Binding-site contacts:
Ligand atom C4 contacts residue ASN801 of chain 1.B at 4.3 Å.
Ligand atom C7 contacts residue ASN801 of chain 1.B at 3.5 Å.
Ligand atom C5 contacts residue SER803 of chain 1.B at 3.3 Å.
Ligand atom C6 contacts residue GLN804 of chain 1.B at 4.0 Å.
Ligand atom C5 contacts residue ASN801 of chain 1.B at 3.7 Å.
Ligand atom O5 contacts residue ASN801 of chain 1.B at 2.4 Å (h-bond).
Ligand atom N2 contacts residue ASN801 of chain 1.B at 2.9 Å (h-bond).
Ligand atom C1 contacts residue ASN801 of chain 1.B at 1.5 Å.
Ligand atom C3 contacts residue ASN801 of chain 1.B at 3.9 Å.
Ligand atom C2 contacts residue ASN801 of chain 1.B at 2.5 Å.
Ligand atom O7 contacts residue ASN801 of chain 1.B at 3.8 Å.
Ligand atom O5 contacts residue SER803 of chain 1.B at 3.2 Å (h-bond).
Ligand atom C6 contacts residue SER803 of chain 1.B at 3.9 Å.
Ligand atom C1 contacts residue SER803 of chain 1.B at 3.4 Å.
Ligand atom O6 contacts residue GLN804 of chain 1.B at 4.1 Å.

Sequence of chain 1.B:
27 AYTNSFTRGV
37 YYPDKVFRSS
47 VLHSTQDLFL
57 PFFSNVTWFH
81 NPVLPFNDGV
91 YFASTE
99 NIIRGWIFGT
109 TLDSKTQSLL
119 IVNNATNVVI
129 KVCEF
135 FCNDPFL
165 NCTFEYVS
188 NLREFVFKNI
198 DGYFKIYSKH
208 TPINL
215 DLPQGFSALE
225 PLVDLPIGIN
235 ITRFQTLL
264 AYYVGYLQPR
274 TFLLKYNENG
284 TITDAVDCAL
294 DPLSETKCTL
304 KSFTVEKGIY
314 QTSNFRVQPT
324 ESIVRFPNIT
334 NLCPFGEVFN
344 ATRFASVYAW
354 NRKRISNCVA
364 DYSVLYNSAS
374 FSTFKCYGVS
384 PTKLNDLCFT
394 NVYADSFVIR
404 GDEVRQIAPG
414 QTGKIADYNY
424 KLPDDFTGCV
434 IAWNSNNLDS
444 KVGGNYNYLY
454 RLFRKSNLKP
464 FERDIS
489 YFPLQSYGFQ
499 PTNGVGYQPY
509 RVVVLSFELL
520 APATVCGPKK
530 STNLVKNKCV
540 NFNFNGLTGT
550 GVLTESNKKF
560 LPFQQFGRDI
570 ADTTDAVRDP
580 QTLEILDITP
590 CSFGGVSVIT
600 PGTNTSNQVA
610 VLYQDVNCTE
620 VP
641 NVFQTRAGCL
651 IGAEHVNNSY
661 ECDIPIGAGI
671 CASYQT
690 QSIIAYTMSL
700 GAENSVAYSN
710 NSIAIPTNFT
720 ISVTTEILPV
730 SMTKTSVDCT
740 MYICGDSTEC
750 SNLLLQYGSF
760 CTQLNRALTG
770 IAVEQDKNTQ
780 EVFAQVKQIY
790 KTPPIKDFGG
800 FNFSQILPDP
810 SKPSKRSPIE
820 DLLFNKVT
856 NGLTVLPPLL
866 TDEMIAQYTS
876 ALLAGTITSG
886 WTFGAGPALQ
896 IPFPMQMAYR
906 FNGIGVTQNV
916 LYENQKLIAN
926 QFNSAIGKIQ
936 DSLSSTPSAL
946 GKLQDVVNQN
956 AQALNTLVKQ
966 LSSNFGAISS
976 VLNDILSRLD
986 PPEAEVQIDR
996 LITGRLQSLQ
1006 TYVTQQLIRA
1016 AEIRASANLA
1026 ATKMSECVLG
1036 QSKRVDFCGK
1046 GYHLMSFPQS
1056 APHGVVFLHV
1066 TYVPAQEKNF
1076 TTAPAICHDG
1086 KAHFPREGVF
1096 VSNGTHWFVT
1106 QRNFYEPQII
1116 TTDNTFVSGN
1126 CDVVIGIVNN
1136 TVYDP

The protein below binds the small molecule below.
Small molecule (SMILES): CC(=O)N[C@H]1[C@H](O[C@H]2[C@H](O)[C@@H](NC(C)=O)CO[C@@H]2CO)O[C@H](CO)[C@@H](O)[C@@H]1O